Sequence of chain 26.Q:
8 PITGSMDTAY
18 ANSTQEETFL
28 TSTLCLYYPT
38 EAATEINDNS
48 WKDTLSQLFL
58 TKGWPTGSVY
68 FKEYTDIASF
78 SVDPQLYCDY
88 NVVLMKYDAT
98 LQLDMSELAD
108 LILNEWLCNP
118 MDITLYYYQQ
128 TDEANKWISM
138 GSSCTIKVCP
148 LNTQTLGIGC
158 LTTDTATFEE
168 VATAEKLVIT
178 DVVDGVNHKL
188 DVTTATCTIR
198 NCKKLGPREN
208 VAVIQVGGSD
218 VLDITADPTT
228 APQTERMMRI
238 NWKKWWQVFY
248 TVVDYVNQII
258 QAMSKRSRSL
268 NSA

Binding-site contacts:
Ligand atom C3 contacts residue ASN19 of chain 26.Q at 4.4 Å.
Ligand atom O5 contacts residue ASN19 of chain 26.Q at 2.1 Å (h-bond).
Ligand atom C4 contacts residue ASN19 of chain 26.Q at 4.5 Å.
Ligand atom N2 contacts residue ASN19 of chain 26.Q at 4.1 Å.
Ligand atom C1 contacts residue ASN19 of chain 26.Q at 1.9 Å.
Ligand atom O6 contacts residue ASN19 of chain 26.Q at 4.3 Å.
Ligand atom C6 contacts residue ASN19 of chain 26.Q at 4.0 Å.
Ligand atom C5 contacts residue ASN19 of chain 26.Q at 3.3 Å.
Ligand atom C2 contacts residue ASN19 of chain 26.Q at 3.4 Å.
Ligand atom C8 contacts residue TYR17 of chain 26.Q at 4.3 Å (hydrophobic).

This protein binds this small molecule.
Small molecule (SMILES): CC(=O)N[C@H]1[C@H](O[C@H]2[C@H](O)[C@@H](NC(C)=O)CO[C@@H]2CO)O[C@H](CO)[C@@H](O)[C@@H]1O